Sequence of chain 1.B:
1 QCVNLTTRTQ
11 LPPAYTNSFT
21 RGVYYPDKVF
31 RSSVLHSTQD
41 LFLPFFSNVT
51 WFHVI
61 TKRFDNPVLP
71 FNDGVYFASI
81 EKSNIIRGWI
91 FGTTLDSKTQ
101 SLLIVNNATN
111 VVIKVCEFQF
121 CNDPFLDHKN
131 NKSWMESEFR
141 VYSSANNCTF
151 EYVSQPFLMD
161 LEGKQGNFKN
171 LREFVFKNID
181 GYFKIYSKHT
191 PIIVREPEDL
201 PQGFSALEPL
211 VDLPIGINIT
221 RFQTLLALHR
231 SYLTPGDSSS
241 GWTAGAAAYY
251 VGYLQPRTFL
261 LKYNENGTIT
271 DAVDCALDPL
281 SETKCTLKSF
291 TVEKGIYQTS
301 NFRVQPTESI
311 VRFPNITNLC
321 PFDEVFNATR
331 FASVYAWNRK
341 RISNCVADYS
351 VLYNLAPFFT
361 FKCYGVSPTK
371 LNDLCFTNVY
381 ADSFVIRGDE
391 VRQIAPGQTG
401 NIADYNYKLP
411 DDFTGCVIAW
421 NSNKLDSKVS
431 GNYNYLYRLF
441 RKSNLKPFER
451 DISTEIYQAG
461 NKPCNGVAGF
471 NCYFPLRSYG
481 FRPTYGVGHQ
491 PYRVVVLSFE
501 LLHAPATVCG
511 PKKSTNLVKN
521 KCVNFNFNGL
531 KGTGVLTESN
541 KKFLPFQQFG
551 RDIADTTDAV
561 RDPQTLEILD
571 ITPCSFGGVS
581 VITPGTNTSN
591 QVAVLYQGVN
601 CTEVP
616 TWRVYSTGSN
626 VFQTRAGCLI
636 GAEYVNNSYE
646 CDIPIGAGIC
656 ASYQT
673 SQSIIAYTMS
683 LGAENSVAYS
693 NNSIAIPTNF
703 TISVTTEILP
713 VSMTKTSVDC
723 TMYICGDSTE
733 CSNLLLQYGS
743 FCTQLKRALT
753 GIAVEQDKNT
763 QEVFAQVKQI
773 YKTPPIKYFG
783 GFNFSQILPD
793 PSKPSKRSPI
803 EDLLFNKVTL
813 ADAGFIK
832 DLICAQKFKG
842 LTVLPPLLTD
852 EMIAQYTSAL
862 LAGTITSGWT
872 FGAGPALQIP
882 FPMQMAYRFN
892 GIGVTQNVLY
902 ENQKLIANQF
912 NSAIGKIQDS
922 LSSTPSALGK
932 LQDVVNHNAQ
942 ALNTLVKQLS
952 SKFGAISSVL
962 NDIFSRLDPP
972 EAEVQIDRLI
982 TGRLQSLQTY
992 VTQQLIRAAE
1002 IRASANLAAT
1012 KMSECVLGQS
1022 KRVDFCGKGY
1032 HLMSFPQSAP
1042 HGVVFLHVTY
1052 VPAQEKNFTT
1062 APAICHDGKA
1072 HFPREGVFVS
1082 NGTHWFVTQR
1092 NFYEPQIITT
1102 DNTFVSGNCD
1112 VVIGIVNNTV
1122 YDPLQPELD

Sequence of chain 1.C:
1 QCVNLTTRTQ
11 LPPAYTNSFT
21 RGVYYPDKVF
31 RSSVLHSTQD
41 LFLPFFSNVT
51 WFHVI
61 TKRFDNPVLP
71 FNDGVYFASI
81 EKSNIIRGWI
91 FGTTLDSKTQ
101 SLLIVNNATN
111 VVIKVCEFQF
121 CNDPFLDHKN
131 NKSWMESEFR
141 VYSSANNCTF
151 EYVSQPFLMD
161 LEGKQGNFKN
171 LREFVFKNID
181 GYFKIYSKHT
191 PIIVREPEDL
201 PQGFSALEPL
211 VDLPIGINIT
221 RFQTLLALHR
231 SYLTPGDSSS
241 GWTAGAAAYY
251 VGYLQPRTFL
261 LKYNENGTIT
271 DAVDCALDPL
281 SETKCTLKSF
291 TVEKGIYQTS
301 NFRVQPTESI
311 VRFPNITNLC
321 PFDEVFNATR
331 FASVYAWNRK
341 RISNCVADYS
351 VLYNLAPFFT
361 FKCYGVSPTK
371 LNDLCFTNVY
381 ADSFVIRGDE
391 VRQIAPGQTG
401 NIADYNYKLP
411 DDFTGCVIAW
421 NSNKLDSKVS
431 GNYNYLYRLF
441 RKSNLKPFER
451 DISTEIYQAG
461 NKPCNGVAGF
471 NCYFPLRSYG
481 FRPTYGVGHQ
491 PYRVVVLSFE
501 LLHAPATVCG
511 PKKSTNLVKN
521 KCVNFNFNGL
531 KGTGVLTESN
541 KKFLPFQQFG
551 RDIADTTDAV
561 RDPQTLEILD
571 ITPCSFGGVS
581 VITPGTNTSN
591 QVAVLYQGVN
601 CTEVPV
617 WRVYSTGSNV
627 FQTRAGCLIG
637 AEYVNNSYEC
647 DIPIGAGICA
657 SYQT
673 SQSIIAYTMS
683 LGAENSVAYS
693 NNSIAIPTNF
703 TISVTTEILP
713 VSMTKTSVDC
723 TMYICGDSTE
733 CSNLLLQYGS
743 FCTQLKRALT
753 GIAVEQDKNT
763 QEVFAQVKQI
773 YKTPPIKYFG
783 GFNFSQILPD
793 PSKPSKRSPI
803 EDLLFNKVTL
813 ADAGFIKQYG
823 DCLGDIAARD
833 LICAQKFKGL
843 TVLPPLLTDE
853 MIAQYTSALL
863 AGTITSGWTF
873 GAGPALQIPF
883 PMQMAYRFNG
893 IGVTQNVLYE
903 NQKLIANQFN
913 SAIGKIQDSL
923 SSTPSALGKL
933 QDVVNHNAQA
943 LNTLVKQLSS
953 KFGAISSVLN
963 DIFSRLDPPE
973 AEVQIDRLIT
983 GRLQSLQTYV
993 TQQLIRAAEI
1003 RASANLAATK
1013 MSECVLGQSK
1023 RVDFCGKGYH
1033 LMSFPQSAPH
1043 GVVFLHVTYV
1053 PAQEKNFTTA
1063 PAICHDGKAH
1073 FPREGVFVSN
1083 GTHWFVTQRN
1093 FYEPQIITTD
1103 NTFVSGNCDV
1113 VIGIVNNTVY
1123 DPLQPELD

A small-molecule ligand and the protein it binds are described below.
Small molecule (SMILES): CC(=O)N[C@@H]1[C@@H](O)[C@H](O)[C@@H](CO)O[C@H]1O

Binding-site contacts:
Ligand atom N2 contacts residue ASN693 of chain 1.B at 2.9 Å (h-bond).
Ligand atom O5 contacts residue ASN693 of chain 1.B at 3.6 Å.
Ligand atom O7 contacts residue ASN693 of chain 1.B at 4.0 Å.
Ligand atom O6 contacts residue TYR780 of chain 1.C at 4.2 Å.
Ligand atom C7 contacts residue ASN693 of chain 1.B at 3.4 Å.
Ligand atom C2 contacts residue ASN693 of chain 1.B at 3.0 Å.
Ligand atom C1 contacts residue ASN693 of chain 1.B at 2.8 Å.
Ligand atom C8 contacts residue ASN693 of chain 1.B at 3.9 Å.
Ligand atom O3 contacts residue TYR780 of chain 1.C at 4.2 Å.
Ligand atom O6 contacts residue ILE778 of chain 1.C at 4.2 Å.
Ligand atom C6 contacts residue ILE778 of chain 1.C at 3.8 Å (hydrophobic).